This small molecule binds to this protein.
Small molecule (SMILES): O=C(NCCc1ccc(F)cc1)c1ccc(CN(C(=O)N2CC[N+](CCCc3ccccc3)(Cc3ccc(Cl)c(Cl)c3)CC2)c2ccc(F)cc2)o1

Binding-site contacts:
Ligand atom C6 contacts residue THR466 of chain 1.A at 3.9 Å.
Ligand atom C8 contacts residue PHE399 of chain 1.A at 3.5 Å (hydrophobic).
Ligand atom C24 contacts residue GLU21 of chain 1.B at 3.8 Å.
Ligand atom C7 contacts residue LEU402 of chain 1.A at 3.8 Å (hydrophobic).
Ligand atom N1 contacts residue PHE399 of chain 1.A at 3.3 Å.
Ligand atom C15 contacts residue PHE399 of chain 1.A at 3.8 Å (hydrophobic).
Ligand atom CL1 contacts residue HIS464 of chain 1.A at 3.6 Å.
Ligand atom C35 contacts residue GLU469 of chain 1.A at 3.5 Å.
Ligand atom C34 contacts residue GLU470 of chain 1.A at 3.9 Å.
Ligand atom C7 contacts residue PHE399 of chain 1.A at 3.6 Å (hydrophobic).
Ligand atom C25 contacts residue GLU21 of chain 1.B at 3.8 Å.
Ligand atom CL1 contacts residue GLU469 of chain 1.A at 3.1 Å.
Ligand atom C33 contacts residue GLU469 of chain 1.A at 3.6 Å.
Ligand atom N3 contacts residue GLU470 of chain 1.A at 3.8 Å.
Ligand atom O3 contacts residue LEU402 of chain 1.A at 2.9 Å (h-bond).
Ligand atom C21 contacts residue GLU470 of chain 1.A at 3.9 Å.
Ligand atom C5 contacts residue THR466 of chain 1.A at 3.4 Å.
Ligand atom C19 contacts residue GLU470 of chain 1.A at 3.8 Å.
Ligand atom C4 contacts residue PRO465 of chain 1.A at 3.6 Å (hydrophobic).
Ligand atom C7 contacts residue PRO401 of chain 1.A at 3.8 Å (hydrophobic).
Ligand atom C41 contacts residue LYS64 of chain 1.B at 3.3 Å.
Ligand atom O2 contacts residue PHE399 of chain 1.A at 3.7 Å.
Ligand atom C40 contacts residue LYS64 of chain 1.B at 3.9 Å.
Ligand atom C14 contacts residue PHE399 of chain 1.A at 3.6 Å (hydrophobic).
Ligand atom O1 contacts residue GLU470 of chain 1.A at 3.5 Å (salt-bridge).
Ligand atom C20 contacts residue GLU470 of chain 1.A at 3.0 Å.
Ligand atom F1 contacts residue LEU402 of chain 1.A at 3.8 Å.
Ligand atom C40 contacts residue PRO465 of chain 1.A at 3.8 Å (hydrophobic).
Ligand atom C34 contacts residue HIS464 of chain 1.A at 3.7 Å.
Ligand atom F1 contacts residue LEU65 of chain 1.B at 3.6 Å.
Ligand atom C34 contacts residue GLU469 of chain 1.A at 3.0 Å.
Ligand atom C30 contacts residue GLU21 of chain 1.B at 3.8 Å.
Ligand atom C35 contacts residue HIS464 of chain 1.A at 3.4 Å.
Ligand atom C2 contacts residue PRO465 of chain 1.A at 3.9 Å (hydrophobic).
Ligand atom C9 contacts residue PHE399 of chain 1.A at 3.8 Å (hydrophobic).
Ligand atom C3 contacts residue PRO465 of chain 1.A at 3.6 Å (hydrophobic).
Ligand atom C36 contacts residue HIS464 of chain 1.A at 3.7 Å.
Ligand atom F1 contacts residue VAL61 of chain 1.B at 3.1 Å.
Ligand atom O3 contacts residue PRO401 of chain 1.A at 3.5 Å.
Ligand atom C9 contacts residue LEU402 of chain 1.A at 3.8 Å (hydrophobic).

Sequence of chain 1.A:
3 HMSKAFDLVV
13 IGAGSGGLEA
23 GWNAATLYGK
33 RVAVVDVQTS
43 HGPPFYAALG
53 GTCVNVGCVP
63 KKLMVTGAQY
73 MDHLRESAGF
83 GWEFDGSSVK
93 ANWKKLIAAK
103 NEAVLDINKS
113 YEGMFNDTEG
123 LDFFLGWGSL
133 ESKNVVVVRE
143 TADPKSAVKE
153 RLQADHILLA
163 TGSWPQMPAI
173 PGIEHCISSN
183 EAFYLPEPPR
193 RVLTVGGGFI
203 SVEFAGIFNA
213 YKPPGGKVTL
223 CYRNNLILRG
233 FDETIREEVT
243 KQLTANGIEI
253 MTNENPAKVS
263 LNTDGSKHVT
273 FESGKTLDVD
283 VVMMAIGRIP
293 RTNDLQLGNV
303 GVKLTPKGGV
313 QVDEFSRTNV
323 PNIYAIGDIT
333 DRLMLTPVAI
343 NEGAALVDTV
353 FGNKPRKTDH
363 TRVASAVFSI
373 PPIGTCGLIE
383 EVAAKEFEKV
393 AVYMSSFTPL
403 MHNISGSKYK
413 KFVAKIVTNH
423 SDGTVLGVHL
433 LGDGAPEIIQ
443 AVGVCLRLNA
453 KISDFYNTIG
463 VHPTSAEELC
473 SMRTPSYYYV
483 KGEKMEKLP

Sequence of chain 1.B:
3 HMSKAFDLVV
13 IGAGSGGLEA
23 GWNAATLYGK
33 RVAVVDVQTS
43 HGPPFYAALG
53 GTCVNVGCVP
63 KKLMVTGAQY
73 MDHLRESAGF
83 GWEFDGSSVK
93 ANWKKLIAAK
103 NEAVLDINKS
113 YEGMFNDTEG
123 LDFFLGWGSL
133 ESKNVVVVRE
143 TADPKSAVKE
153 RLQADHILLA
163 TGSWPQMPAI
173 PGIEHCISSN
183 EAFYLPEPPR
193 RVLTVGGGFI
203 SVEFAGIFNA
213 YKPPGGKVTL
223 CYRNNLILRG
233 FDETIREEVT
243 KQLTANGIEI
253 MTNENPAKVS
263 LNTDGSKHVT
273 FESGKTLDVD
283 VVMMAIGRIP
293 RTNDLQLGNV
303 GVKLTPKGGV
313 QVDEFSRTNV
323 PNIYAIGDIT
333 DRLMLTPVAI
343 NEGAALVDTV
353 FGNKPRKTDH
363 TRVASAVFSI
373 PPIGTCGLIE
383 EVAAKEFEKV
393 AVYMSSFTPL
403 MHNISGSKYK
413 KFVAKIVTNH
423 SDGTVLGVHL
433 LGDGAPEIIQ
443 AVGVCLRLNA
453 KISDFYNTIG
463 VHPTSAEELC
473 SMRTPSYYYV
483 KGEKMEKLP